Sequence of chain 1.H:
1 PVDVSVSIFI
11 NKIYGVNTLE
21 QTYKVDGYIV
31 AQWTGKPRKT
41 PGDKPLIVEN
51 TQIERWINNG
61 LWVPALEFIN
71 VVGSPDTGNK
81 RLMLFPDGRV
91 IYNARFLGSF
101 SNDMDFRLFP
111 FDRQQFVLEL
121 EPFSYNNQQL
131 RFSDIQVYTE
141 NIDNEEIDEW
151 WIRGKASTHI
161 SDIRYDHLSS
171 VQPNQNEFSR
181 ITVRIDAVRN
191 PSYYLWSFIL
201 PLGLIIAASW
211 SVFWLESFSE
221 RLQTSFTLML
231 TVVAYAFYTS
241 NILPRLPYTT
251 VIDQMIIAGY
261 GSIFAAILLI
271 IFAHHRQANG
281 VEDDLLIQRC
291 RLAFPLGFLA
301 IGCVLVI

A protein and the small-molecule ligand that binds it are described below.
Small molecule (SMILES): CCN(CC)CCN1C(=O)CN=C(c2ccccc2F)c2cc(Br)ccc21

Binding-site contacts:
Ligand atom BR contacts residue TYR165 of chain 1.H at 3.4 Å.
Ligand atom CA contacts residue PHE9 of chain 1.G at 3.8 Å (hydrophobic).
Ligand atom CAX contacts residue VAL171 of chain 1.H at 3.8 Å (hydrophobic).
Ligand atom C contacts residue ASN93 of chain 1.G at 4.0 Å.
Ligand atom CAK contacts residue GLU121 of chain 1.H at 3.9 Å.
Ligand atom NAR contacts residue SER170 of chain 1.H at 3.8 Å.
Ligand atom BR contacts residue PHE9 of chain 1.G at 3.6 Å.
Ligand atom CAU contacts residue TYR165 of chain 1.H at 4.0 Å (hydrophobic).
Ligand atom CA contacts residue ASN93 of chain 1.G at 3.1 Å.
Ligand atom CA contacts residue VAL30 of chain 1.G at 3.1 Å (hydrophobic).
Ligand atom CAJ contacts residue ILE69 of chain 1.H at 4.1 Å (hydrophobic).
Ligand atom CAD contacts residue TYR28 of chain 1.G at 3.9 Å (hydrophobic).
Ligand atom O contacts residue ARG81 of chain 1.G at 3.6 Å.
Ligand atom CAJ contacts residue TYR165 of chain 1.H at 3.8 Å (hydrophobic).
Ligand atom CAX contacts residue GLN172 of chain 1.H at 3.5 Å.
Ligand atom CAV contacts residue HIS167 of chain 1.H at 3.8 Å.
Ligand atom CAU contacts residue PHE9 of chain 1.G at 3.9 Å (hydrophobic).
Ligand atom CAS contacts residue HIS167 of chain 1.H at 3.4 Å.
Ligand atom CAY contacts residue TYR165 of chain 1.H at 3.7 Å (hydrophobic).
Ligand atom CAZ contacts residue HIS167 of chain 1.H at 3.6 Å.
Ligand atom N contacts residue ASN93 of chain 1.G at 3.4 Å (h-bond).
Ligand atom CAC contacts residue TYR28 of chain 1.G at 3.7 Å (hydrophobic).
Ligand atom FAA contacts residue TYR28 of chain 1.G at 3.5 Å.
Ligand atom CAC contacts residue TYR165 of chain 1.H at 3.6 Å (hydrophobic).
Ligand atom CAV contacts residue PHE9 of chain 1.G at 3.7 Å (hydrophobic).
Ligand atom O contacts residue VAL30 of chain 1.G at 3.7 Å.
Ligand atom CAZ contacts residue PHE9 of chain 1.G at 3.4 Å (hydrophobic).
Ligand atom CAS contacts residue SER170 of chain 1.H at 3.5 Å.
Ligand atom CAK contacts residue PHE123 of chain 1.H at 3.6 Å (hydrophobic).
Ligand atom CAT contacts residue HIS167 of chain 1.H at 3.4 Å.
Ligand atom CAT contacts residue SER170 of chain 1.H at 3.5 Å.
Ligand atom CAJ contacts residue GLU121 of chain 1.H at 3.4 Å.
Ligand atom C contacts residue VAL30 of chain 1.G at 3.7 Å (hydrophobic).
Ligand atom BR contacts residue GLU140 of chain 1.G at 2.9 Å.
Ligand atom CAX contacts residue SER170 of chain 1.H at 4.0 Å.
Ligand atom CAZ contacts residue TYR165 of chain 1.H at 4.0 Å (hydrophobic).
Ligand atom CAY contacts residue PHE9 of chain 1.G at 3.3 Å (hydrophobic).
Ligand atom O contacts residue ASN93 of chain 1.G at 3.6 Å.
Ligand atom CAW contacts residue SER170 of chain 1.H at 3.8 Å.
Ligand atom CAW contacts residue GLN172 of chain 1.H at 3.6 Å.

Sequence of chain 1.G:
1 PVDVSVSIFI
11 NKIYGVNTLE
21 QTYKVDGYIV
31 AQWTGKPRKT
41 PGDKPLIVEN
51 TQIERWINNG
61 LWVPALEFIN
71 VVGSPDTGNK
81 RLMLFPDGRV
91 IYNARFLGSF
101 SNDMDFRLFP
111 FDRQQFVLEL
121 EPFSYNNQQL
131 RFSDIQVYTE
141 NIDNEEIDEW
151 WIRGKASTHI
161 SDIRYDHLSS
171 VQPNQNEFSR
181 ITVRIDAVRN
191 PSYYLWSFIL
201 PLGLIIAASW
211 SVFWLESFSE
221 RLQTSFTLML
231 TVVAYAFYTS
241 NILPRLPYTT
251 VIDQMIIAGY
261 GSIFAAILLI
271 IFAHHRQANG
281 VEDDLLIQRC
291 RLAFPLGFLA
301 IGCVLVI